This small molecule binds to this protein.
Small molecule (SMILES): N#C/C=C/c1cccc(-c2nc3cnc4[nH]ccc4c3n2C2CCCCC2)c1

Binding-site contacts:
Ligand atom C19 contacts residue GLY20 of chain 1.A at 3.8 Å.
Ligand atom C9 contacts residue LEU19 of chain 1.A at 3.8 Å (hydrophobic).
Ligand atom C15 contacts residue CYS100 of chain 1.A at 3.2 Å (hydrophobic).
Ligand atom C5 contacts residue LEU147 of chain 1.A at 3.8 Å (hydrophobic).
Ligand atom C1 contacts residue LEU147 of chain 1.A at 3.6 Å (hydrophobic).
Ligand atom C21 contacts residue ASN145 of chain 1.A at 3.7 Å.
Ligand atom C15 contacts residue ARG144 of chain 1.A at 3.4 Å.
Ligand atom C18 contacts residue LEU19 of chain 1.A at 3.8 Å (hydrophobic).
Ligand atom C13 contacts residue ARG144 of chain 1.A at 3.8 Å.
Ligand atom N1 contacts residue ALA44 of chain 1.A at 3.5 Å.
Ligand atom C3 contacts residue ALA44 of chain 1.A at 3.8 Å (hydrophobic).
Ligand atom C19 contacts residue VAL27 of chain 1.A at 3.7 Å (hydrophobic).
Ligand atom C19 contacts residue EDO1 of chain 1.H at 3.6 Å.
Ligand atom N contacts residue LEU96 of chain 1.A at 3.0 Å (h-bond).
Ligand atom C contacts residue LEU147 of chain 1.A at 3.7 Å (hydrophobic).
Ligand atom C13 contacts residue CYS100 of chain 1.A at 2.9 Å (hydrophobic).
Ligand atom C16 contacts residue LEU19 of chain 1.A at 3.2 Å (hydrophobic).
Ligand atom C4 contacts residue TYR95 of chain 1.A at 3.7 Å (hydrophobic).
Ligand atom C10 contacts residue CYS100 of chain 1.A at 3.5 Å (hydrophobic).
Ligand atom C14 contacts residue CYS100 of chain 1.A at 3.0 Å (hydrophobic).
Ligand atom C12 contacts residue LEU19 of chain 1.A at 3.6 Å (hydrophobic).
Ligand atom N contacts residue TYR95 of chain 1.A at 3.6 Å.
Ligand atom N4 contacts residue ARG102 of chain 1.A at 3.3 Å (salt-bridge).
Ligand atom N1 contacts residue LEU147 of chain 1.A at 3.7 Å.
Ligand atom C22 contacts residue LEU147 of chain 1.A at 3.8 Å (hydrophobic).
Ligand atom C3 contacts residue LEU147 of chain 1.A at 3.5 Å (hydrophobic).
Ligand atom C18 contacts residue VAL27 of chain 1.A at 3.8 Å (hydrophobic).
Ligand atom C4 contacts residue LEU96 of chain 1.A at 3.3 Å (hydrophobic).
Ligand atom C7 contacts residue LEU19 of chain 1.A at 3.8 Å (hydrophobic).
Ligand atom N4 contacts residue ARG144 of chain 1.A at 3.2 Å.
Ligand atom C9 contacts residue CYS100 of chain 1.A at 3.8 Å (hydrophobic).
Ligand atom N2 contacts residue LEU147 of chain 1.A at 3.8 Å.
Ligand atom C3 contacts residue GLU94 of chain 1.A at 3.8 Å.
Ligand atom N1 contacts residue GLU94 of chain 1.A at 2.9 Å (salt-bridge).
Ligand atom C8 contacts residue LEU19 of chain 1.A at 3.3 Å (hydrophobic).
Ligand atom C2 contacts residue LEU147 of chain 1.A at 3.5 Å (hydrophobic).
Ligand atom C15 contacts residue ASP103 of chain 1.A at 3.8 Å.
Ligand atom C14 contacts residue ASP103 of chain 1.A at 3.5 Å.
Ligand atom N contacts residue GLU94 of chain 1.A at 3.9 Å.
Ligand atom N4 contacts residue CYS100 of chain 1.A at 3.8 Å.

Sequence of chain 1.A:
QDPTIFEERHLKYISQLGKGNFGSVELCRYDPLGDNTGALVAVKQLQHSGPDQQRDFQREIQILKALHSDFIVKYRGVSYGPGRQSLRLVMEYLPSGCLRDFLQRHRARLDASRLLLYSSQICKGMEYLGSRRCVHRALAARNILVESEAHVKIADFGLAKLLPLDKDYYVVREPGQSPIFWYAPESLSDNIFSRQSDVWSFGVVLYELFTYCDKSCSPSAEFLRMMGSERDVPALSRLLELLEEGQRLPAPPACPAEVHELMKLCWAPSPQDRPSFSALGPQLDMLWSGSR